Sequence of chain 1.B:
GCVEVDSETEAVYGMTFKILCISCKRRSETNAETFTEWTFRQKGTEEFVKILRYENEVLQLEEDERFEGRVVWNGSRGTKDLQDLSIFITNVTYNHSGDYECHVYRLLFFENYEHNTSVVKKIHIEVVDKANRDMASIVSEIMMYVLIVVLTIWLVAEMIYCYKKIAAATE

Binding-site contacts:
Ligand atom C3 contacts residue ASN114 of chain 1.B at 3.8 Å.
Ligand atom C8 contacts residue THR112 of chain 1.B at 3.8 Å.
Ligand atom C1 contacts residue ASN114 of chain 1.B at 1.4 Å.
Ligand atom C4 contacts residue ASN114 of chain 1.B at 4.2 Å.
Ligand atom C7 contacts residue THR112 of chain 1.B at 4.0 Å.
Ligand atom N2 contacts residue ASN114 of chain 1.B at 2.9 Å (h-bond).
Ligand atom C7 contacts residue ASN114 of chain 1.B at 3.1 Å.
Ligand atom O7 contacts residue ASN114 of chain 1.B at 2.7 Å (h-bond).
Ligand atom O7 contacts residue THR112 of chain 1.B at 4.2 Å.
Ligand atom C5 contacts residue ASN114 of chain 1.B at 3.7 Å.
Ligand atom O5 contacts residue ASN114 of chain 1.B at 2.4 Å (h-bond).
Ligand atom C2 contacts residue ASN114 of chain 1.B at 2.5 Å.
Ligand atom O6 contacts residue ASN114 of chain 1.B at 4.3 Å.

This small molecule binds to this protein.
Small molecule (SMILES): CC(=O)N[C@@H]1[C@@H](O)[C@H](O)[C@@H](CO)O[C@H]1O